Binding-site contacts:
Ligand atom C1 contacts residue TRP99 of chain 1.B at 3.7 Å (hydrophobic).
Ligand atom OH contacts residue TRP99 of chain 1.B at 4.1 Å.
Ligand atom C3 contacts residue TYR101 of chain 1.A at 3.6 Å (hydrophobic).
Ligand atom C5 contacts residue ASN39 of chain 1.A at 4.5 Å.
Ligand atom N1 contacts residue THR97 of chain 1.B at 4.4 Å.
Ligand atom N1 contacts residue TRP99 of chain 1.B at 3.6 Å.
Ligand atom O2 contacts residue TRP113 of chain 1.B at 4.4 Å.
Ligand atom OH contacts residue ASN39 of chain 1.A at 4.5 Å.
Ligand atom C4 contacts residue GLY96 of chain 1.A at 4.5 Å.
Ligand atom O2 contacts residue TRP99 of chain 1.B at 3.7 Å.
Ligand atom N1 contacts residue TRP47 of chain 1.B at 4.1 Å.
Ligand atom C2 contacts residue TRP47 of chain 1.B at 4.1 Å (hydrophobic).
Ligand atom C3 contacts residue TRP99 of chain 1.B at 3.4 Å (hydrophobic).
Ligand atom C5 contacts residue TRP99 of chain 1.B at 3.7 Å (hydrophobic).
Ligand atom C6 contacts residue VAL94 of chain 1.A at 3.7 Å (hydrophobic).
Ligand atom O3 contacts residue PHE103 of chain 1.A at 3.5 Å.
Ligand atom OH contacts residue TYR101 of chain 1.A at 3.7 Å.
Ligand atom O3 contacts residue TRP113 of chain 1.B at 3.8 Å.
Ligand atom OH contacts residue GLN95 of chain 1.A at 4.2 Å.
Ligand atom C4 contacts residue TYR101 of chain 1.A at 3.7 Å (hydrophobic).
Ligand atom O2 contacts residue THR97 of chain 1.B at 3.3 Å.
Ligand atom C2 contacts residue HIS35 of chain 1.B at 3.4 Å.
Ligand atom C1 contacts residue TRP47 of chain 1.B at 4.0 Å (hydrophobic).
Ligand atom N1 contacts residue TRP113 of chain 1.B at 4.5 Å.
Ligand atom O3 contacts residue TRP99 of chain 1.B at 4.0 Å.
Ligand atom C2 contacts residue TRP99 of chain 1.B at 3.5 Å (hydrophobic).
Ligand atom O2 contacts residue HIS35 of chain 1.B at 3.6 Å.
Ligand atom O2 contacts residue VAL37 of chain 1.B at 3.8 Å.
Ligand atom C4 contacts residue TRP99 of chain 1.B at 3.8 Å (hydrophobic).
Ligand atom N1 contacts residue VAL37 of chain 1.B at 3.9 Å.
Ligand atom C1 contacts residue HIS35 of chain 1.B at 4.4 Å.
Ligand atom O3 contacts residue VAL37 of chain 1.B at 3.4 Å.
Ligand atom OH contacts residue GLY96 of chain 1.A at 3.3 Å.
Ligand atom C6 contacts residue TRP99 of chain 1.B at 3.8 Å (hydrophobic).
Ligand atom C5 contacts residue VAL94 of chain 1.A at 3.6 Å (hydrophobic).
Ligand atom C3 contacts residue HIS35 of chain 1.B at 3.8 Å.
Ligand atom C2 contacts residue TYR101 of chain 1.A at 4.2 Å (hydrophobic).
Ligand atom O2 contacts residue TRP47 of chain 1.B at 4.2 Å.
Ligand atom C5 contacts residue TYR101 of chain 1.A at 4.1 Å (hydrophobic).
Ligand atom C6 contacts residue PHE103 of chain 1.A at 4.4 Å (hydrophobic).

Sequence of chain 1.A:
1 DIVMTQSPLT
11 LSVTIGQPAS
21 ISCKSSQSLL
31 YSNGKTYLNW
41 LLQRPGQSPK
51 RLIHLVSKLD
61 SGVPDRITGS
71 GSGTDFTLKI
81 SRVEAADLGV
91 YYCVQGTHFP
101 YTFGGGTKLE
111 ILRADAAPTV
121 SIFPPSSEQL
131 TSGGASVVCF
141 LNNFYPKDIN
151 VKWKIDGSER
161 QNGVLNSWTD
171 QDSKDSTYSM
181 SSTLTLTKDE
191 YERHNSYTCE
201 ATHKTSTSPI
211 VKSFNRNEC

The protein below binds the small molecule below.
Small molecule (SMILES): O=[N+]([O-])c1ccc(O)cc1

Sequence of chain 1.B:
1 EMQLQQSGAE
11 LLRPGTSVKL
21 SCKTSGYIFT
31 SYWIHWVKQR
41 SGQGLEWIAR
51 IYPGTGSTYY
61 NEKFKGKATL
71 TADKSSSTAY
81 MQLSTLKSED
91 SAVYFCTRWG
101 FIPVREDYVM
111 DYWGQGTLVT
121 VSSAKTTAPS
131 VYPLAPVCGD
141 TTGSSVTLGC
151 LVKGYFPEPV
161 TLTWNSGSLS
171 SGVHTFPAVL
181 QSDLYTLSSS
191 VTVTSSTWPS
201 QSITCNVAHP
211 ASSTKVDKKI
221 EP